Sequence of chain 1.B:
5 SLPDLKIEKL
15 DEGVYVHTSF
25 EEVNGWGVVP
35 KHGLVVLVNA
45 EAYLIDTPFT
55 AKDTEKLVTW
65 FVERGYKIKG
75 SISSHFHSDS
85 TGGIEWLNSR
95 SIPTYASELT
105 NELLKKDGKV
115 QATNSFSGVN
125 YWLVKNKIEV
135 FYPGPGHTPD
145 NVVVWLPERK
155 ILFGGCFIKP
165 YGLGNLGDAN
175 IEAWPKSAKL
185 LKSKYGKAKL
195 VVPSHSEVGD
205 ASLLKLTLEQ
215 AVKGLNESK

A protein and the small-molecule ligand that binds it are described below.
Small molecule (SMILES): CCOC(=O)[C@]1(CS)N[C@H](C(=O)O)C(C)(C)S1

Binding-site contacts:
Ligand atom C02 contacts residue ZN1 of chain 1.I at 3.0 Å.
Ligand atom C06 contacts residue PHE53 of chain 1.B at 3.9 Å (hydrophobic).
Ligand atom C03 contacts residue ASP83 of chain 1.B at 4.2 Å.
Ligand atom S09 contacts residue HIS199 of chain 1.B at 3.7 Å.
Ligand atom C04 contacts residue ASP83 of chain 1.B at 4.0 Å.
Ligand atom C12 contacts residue VAL33 of chain 1.B at 3.8 Å (hydrophobic).
Ligand atom O08 contacts residue SER82 of chain 1.B at 4.1 Å.
Ligand atom S01 contacts residue ZN1 of chain 1.I at 2.5 Å.
Ligand atom C02 contacts residue ASP83 of chain 1.B at 3.3 Å.
Ligand atom O15 contacts residue TRP30 of chain 1.B at 3.2 Å (h-bond).
Ligand atom C06 contacts residue VAL27 of chain 1.B at 3.6 Å (hydrophobic).
Ligand atom C14 contacts residue TRP30 of chain 1.B at 4.2 Å (hydrophobic).
Ligand atom S01 contacts residue ZN1 of chain 1.J at 2.1 Å.
Ligand atom S01 contacts residue HIS199 of chain 1.B at 3.4 Å (h-bond).
Ligand atom C03 contacts residue ZN1 of chain 1.J at 4.1 Å.
Ligand atom S09 contacts residue ZN1 of chain 1.J at 3.9 Å.
Ligand atom C07 contacts residue SER82 of chain 1.B at 3.1 Å.
Ligand atom O16 contacts residue VAL27 of chain 1.B at 3.3 Å.
Ligand atom O15 contacts residue ASN169 of chain 1.B at 2.7 Å (h-bond).
Ligand atom C12 contacts residue VAL27 of chain 1.B at 3.3 Å (hydrophobic).
Ligand atom C14 contacts residue VAL27 of chain 1.B at 3.5 Å (hydrophobic).
Ligand atom O08 contacts residue PHE53 of chain 1.B at 3.8 Å.
Ligand atom S01 contacts residue HIS79 of chain 1.B at 4.0 Å.
Ligand atom C13 contacts residue ASN169 of chain 1.B at 4.1 Å.
Ligand atom C06 contacts residue SER82 of chain 1.B at 4.3 Å.
Ligand atom S09 contacts residue ASP83 of chain 1.B at 4.1 Å.
Ligand atom O08 contacts residue ASP83 of chain 1.B at 3.2 Å.
Ligand atom S01 contacts residue CYS160 of chain 1.B at 3.9 Å.
Ligand atom O16 contacts residue ASN169 of chain 1.B at 4.0 Å.
Ligand atom S09 contacts residue VAL33 of chain 1.B at 4.2 Å.
Ligand atom C02 contacts residue HIS81 of chain 1.B at 3.5 Å.
Ligand atom C14 contacts residue ASN169 of chain 1.B at 3.3 Å.
Ligand atom S01 contacts residue HIS141 of chain 1.B at 3.5 Å (h-bond).
Ligand atom C12 contacts residue TRP30 of chain 1.B at 3.7 Å (hydrophobic).
Ligand atom C02 contacts residue ZN1 of chain 1.J at 3.2 Å.
Ligand atom S01 contacts residue HIS81 of chain 1.B at 3.8 Å.
Ligand atom O05 contacts residue VAL27 of chain 1.B at 3.9 Å.
Ligand atom S01 contacts residue ASP83 of chain 1.B at 3.4 Å (salt-bridge).
Ligand atom C04 contacts residue PHE53 of chain 1.B at 4.3 Å (hydrophobic).
Ligand atom O15 contacts residue VAL27 of chain 1.B at 3.7 Å.